Sequence of chain 1.A:
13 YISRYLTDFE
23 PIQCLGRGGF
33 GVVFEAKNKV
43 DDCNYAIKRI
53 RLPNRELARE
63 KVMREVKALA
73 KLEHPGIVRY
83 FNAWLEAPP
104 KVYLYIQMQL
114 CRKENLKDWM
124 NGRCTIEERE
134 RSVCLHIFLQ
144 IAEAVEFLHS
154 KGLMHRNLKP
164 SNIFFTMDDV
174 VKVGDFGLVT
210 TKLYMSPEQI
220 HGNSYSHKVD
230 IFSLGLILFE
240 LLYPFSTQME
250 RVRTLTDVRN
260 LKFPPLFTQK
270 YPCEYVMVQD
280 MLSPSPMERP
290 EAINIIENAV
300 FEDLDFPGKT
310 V

A protein and the small-molecule ligand that binds it are described below.
Small molecule (SMILES): CNc1ncc2c(F)c(-c3c(C)ccc(C(=O)c4c(-c5ccccc5)n(C)n(-c5ccccc5)c4=O)c3N)ccc2n1

Binding-site contacts:
Ligand atom N6 contacts residue CYS114 of chain 1.A at 3.0 Å (h-bond).
Ligand atom C30 contacts residue GLN112 of chain 1.A at 3.4 Å.
Ligand atom C33 contacts residue ALA48 of chain 1.A at 3.6 Å (hydrophobic).
Ligand atom C28 contacts residue PHE179 of chain 1.A at 3.6 Å (hydrophobic).
Ligand atom O2 contacts residue ASP178 of chain 1.A at 2.8 Å (salt-bridge).
Ligand atom C28 contacts residue VAL35 of chain 1.A at 3.7 Å (hydrophobic).
Ligand atom C26 contacts residue ALA48 of chain 1.A at 3.4 Å (hydrophobic).
Ligand atom C27 contacts residue PHE179 of chain 1.A at 3.6 Å (hydrophobic).
Ligand atom C30 contacts residue ALA48 of chain 1.A at 3.4 Å (hydrophobic).
Ligand atom O1 contacts residue ASP178 of chain 1.A at 3.6 Å.
Ligand atom C33 contacts residue ILE109 of chain 1.A at 3.7 Å (hydrophobic).
Ligand atom F1 contacts residue MET111 of chain 1.A at 3.3 Å.
Ligand atom F1 contacts residue GLN112 of chain 1.A at 3.6 Å.
Ligand atom C24 contacts residue GLU67 of chain 1.A at 3.2 Å.
Ligand atom C14 contacts residue VAL80 of chain 1.A at 3.6 Å (hydrophobic).
Ligand atom C1 contacts residue ASP178 of chain 1.A at 3.5 Å.
Ligand atom C3 contacts residue LYS50 of chain 1.A at 3.6 Å.
Ligand atom C11 contacts residue ASP178 of chain 1.A at 3.5 Å.
Ligand atom O2 contacts residue GLY177 of chain 1.A at 3.4 Å.
Ligand atom C20 contacts residue MET111 of chain 1.A at 3.4 Å (hydrophobic).
Ligand atom C32 contacts residue ARG115 of chain 1.A at 3.7 Å.
Ligand atom C17 contacts residue ASP178 of chain 1.A at 3.6 Å.
Ligand atom C29 contacts residue PHE179 of chain 1.A at 3.6 Å (hydrophobic).
Ligand atom N3 contacts residue PHE179 of chain 1.A at 3.4 Å.
Ligand atom C3 contacts residue ASP178 of chain 1.A at 3.6 Å.
Ligand atom C2 contacts residue ASP178 of chain 1.A at 3.7 Å.
Ligand atom C10 contacts residue ASP178 of chain 1.A at 3.6 Å.
Ligand atom N2 contacts residue LEU71 of chain 1.A at 3.6 Å.
Ligand atom C16 contacts residue ASP178 of chain 1.A at 3.2 Å.
Ligand atom N3 contacts residue ASP178 of chain 1.A at 3.5 Å (salt-bridge).
Ligand atom O1 contacts residue LYS50 of chain 1.A at 2.7 Å (salt-bridge).
Ligand atom N1 contacts residue LEU71 of chain 1.A at 3.5 Å.
Ligand atom C26 contacts residue PHE179 of chain 1.A at 3.6 Å (hydrophobic).
Ligand atom C33 contacts residue LYS50 of chain 1.A at 3.5 Å.
Ligand atom C30 contacts residue CYS114 of chain 1.A at 3.5 Å (hydrophobic).
Ligand atom O2 contacts residue VAL80 of chain 1.A at 3.5 Å.
Ligand atom C25 contacts residue PHE179 of chain 1.A at 3.7 Å (hydrophobic).
Ligand atom C19 contacts residue MET111 of chain 1.A at 3.2 Å (hydrophobic).
Ligand atom N4 contacts residue CYS114 of chain 1.A at 2.9 Å (h-bond).
Ligand atom C12 contacts residue GOL1 of chain 1.D at 3.5 Å.